Binding-site contacts:
Ligand atom S1 contacts residue PHE30 of chain 1.A at 3.8 Å.
Ligand atom C2 contacts residue PHE30 of chain 1.A at 3.4 Å (hydrophobic).
Ligand atom C14 contacts residue GLY140 of chain 1.A at 3.7 Å.
Ligand atom PB contacts residue ARG172 of chain 1.A at 3.7 Å.
Ligand atom C4 contacts residue TYR249 of chain 1.A at 3.6 Å (hydrophobic).
Ligand atom S1 contacts residue FPS1 of chain 1.H at 3.6 Å.
Ligand atom O1A contacts residue ARG53 of chain 1.A at 3.1 Å (salt-bridge).
Ligand atom O2B contacts residue ARG172 of chain 1.A at 2.7 Å (salt-bridge).
Ligand atom PA contacts residue ARG53 of chain 1.A at 3.2 Å.
Ligand atom C1 contacts residue TYR249 of chain 1.A at 3.4 Å (hydrophobic).
Ligand atom O1B contacts residue ARG172 of chain 1.A at 3.7 Å.
Ligand atom C15 contacts residue LEU143 of chain 1.A at 3.7 Å (hydrophobic).
Ligand atom C10 contacts residue GLY140 of chain 1.A at 3.5 Å.
Ligand atom C4 contacts residue MET165 of chain 1.A at 3.8 Å (hydrophobic).
Ligand atom O1B contacts residue FPS1 of chain 1.H at 3.2 Å (h-bond).
Ligand atom C15 contacts residue LEU242 of chain 1.A at 3.7 Å (hydrophobic).
Ligand atom C4 contacts residue GLN166 of chain 1.A at 3.8 Å.
Ligand atom O3B contacts residue ASN169 of chain 1.A at 3.1 Å (h-bond).
Ligand atom O2B contacts residue TYR249 of chain 1.A at 2.8 Å (h-bond).
Ligand atom C14 contacts residue ALA158 of chain 1.A at 3.8 Å (hydrophobic).
Ligand atom O2A contacts residue ARG53 of chain 1.A at 2.1 Å (salt-bridge).
Ligand atom C7 contacts residue ALA136 of chain 1.A at 3.7 Å (hydrophobic).
Ligand atom C8 contacts residue VAL139 of chain 1.A at 3.6 Å (hydrophobic).
Ligand atom C13 contacts residue GLY140 of chain 1.A at 3.5 Å.
Ligand atom C12 contacts residue GLY140 of chain 1.A at 3.6 Å.
Ligand atom O3B contacts residue ARG172 of chain 1.A at 3.5 Å (salt-bridge).
Ligand atom C7 contacts residue VAL139 of chain 1.A at 3.8 Å (hydrophobic).
Ligand atom O3B contacts residue FPS1 of chain 1.H at 2.4 Å (h-bond).
Ligand atom C12 contacts residue LEU161 of chain 1.A at 3.7 Å (hydrophobic).
Ligand atom PB contacts residue TYR249 of chain 1.A at 3.7 Å.
Ligand atom C9 contacts residue FPS1 of chain 1.H at 3.8 Å.
Ligand atom O1A contacts residue TYR49 of chain 1.A at 2.5 Å (h-bond).
Ligand atom O1A contacts residue SER27 of chain 1.A at 3.2 Å.
Ligand atom PB contacts residue FPS1 of chain 1.H at 3.4 Å.
Ligand atom O1A contacts residue ASN26 of chain 1.A at 3.8 Å.
Ligand atom C1 contacts residue PHE30 of chain 1.A at 3.6 Å (hydrophobic).
Ligand atom C3 contacts residue FPS1 of chain 1.H at 3.8 Å.
Ligand atom C1 contacts residue FPS1 of chain 1.H at 3.8 Å.
Ligand atom O2A contacts residue FPS1 of chain 1.H at 2.8 Å (h-bond).
Ligand atom O3B contacts residue TYR249 of chain 1.A at 3.5 Å (h-bond).

Sequence of chain 1.A:
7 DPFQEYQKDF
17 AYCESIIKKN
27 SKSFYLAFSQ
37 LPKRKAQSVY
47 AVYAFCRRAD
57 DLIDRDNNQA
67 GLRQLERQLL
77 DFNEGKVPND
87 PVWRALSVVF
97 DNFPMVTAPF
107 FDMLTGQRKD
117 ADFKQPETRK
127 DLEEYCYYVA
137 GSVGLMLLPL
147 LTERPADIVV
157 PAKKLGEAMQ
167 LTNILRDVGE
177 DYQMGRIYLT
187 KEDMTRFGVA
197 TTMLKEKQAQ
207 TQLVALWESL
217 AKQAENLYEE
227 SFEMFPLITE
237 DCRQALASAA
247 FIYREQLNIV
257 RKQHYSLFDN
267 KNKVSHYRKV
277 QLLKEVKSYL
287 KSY

A small-molecule ligand and the protein it binds are described below.
Small molecule (SMILES): CC(C)=CCC/C(C)=C/CC/C(C)=C/CS[P](=O)(O)OP(=O)(O)O